Sequence of chain 1.A:
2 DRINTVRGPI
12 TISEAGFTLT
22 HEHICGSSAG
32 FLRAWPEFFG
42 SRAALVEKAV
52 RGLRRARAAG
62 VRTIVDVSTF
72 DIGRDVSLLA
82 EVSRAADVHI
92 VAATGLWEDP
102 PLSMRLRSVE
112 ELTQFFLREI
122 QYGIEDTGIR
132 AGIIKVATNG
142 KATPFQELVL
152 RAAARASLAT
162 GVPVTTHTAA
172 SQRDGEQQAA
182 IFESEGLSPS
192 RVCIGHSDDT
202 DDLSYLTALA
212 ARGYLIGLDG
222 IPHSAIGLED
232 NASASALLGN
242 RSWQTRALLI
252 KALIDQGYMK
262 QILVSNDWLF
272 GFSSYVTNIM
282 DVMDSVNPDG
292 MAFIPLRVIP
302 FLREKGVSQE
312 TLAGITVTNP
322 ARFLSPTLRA

A small-molecule ligand and the protein it binds are described below.
Small molecule (SMILES): CCC1(C)CCCCC1

Binding-site contacts:
Ligand atom CAC contacts residue SER309 of chain 1.A at 2.7 Å.
Ligand atom CAG contacts residue SER309 of chain 1.A at 4.1 Å.
Ligand atom CAD contacts residue ILE255 of chain 1.A at 4.2 Å (hydrophobic).
Ligand atom CAE contacts residue SER309 of chain 1.A at 2.0 Å.
Ligand atom CAI contacts residue THR312 of chain 1.A at 3.7 Å.
Ligand atom CAF contacts residue THR312 of chain 1.A at 3.0 Å.
Ligand atom CAH contacts residue THR312 of chain 1.A at 2.8 Å.
Ligand atom CAE contacts residue THR312 of chain 1.A at 1.7 Å.
Ligand atom CAG contacts residue VAL308 of chain 1.A at 4.4 Å (hydrophobic).
Ligand atom CAH contacts residue VAL308 of chain 1.A at 3.8 Å (hydrophobic).
Ligand atom CAF contacts residue MET260 of chain 1.A at 4.1 Å (hydrophobic).
Ligand atom CAG contacts residue THR312 of chain 1.A at 3.2 Å.
Ligand atom CAG contacts residue ILE255 of chain 1.A at 3.9 Å (hydrophobic).
Ligand atom CAE contacts residue VAL308 of chain 1.A at 4.5 Å (hydrophobic).
Ligand atom CAF contacts residue SER309 of chain 1.A at 4.0 Å.
Ligand atom CAC contacts residue THR312 of chain 1.A at 2.5 Å.
Ligand atom CAC contacts residue GLU311 of chain 1.A at 4.3 Å.
Ligand atom CAI contacts residue SER309 of chain 1.A at 4.5 Å.
Ligand atom CAD contacts residue MET260 of chain 1.A at 4.2 Å (hydrophobic).
Ligand atom CAH contacts residue SER309 of chain 1.A at 2.8 Å.